Binding-site contacts:
Ligand atom PA contacts residue ARG116 of chain 1.A at 3.1 Å.
Ligand atom O2A contacts residue LYS73 of chain 1.A at 3.4 Å (salt-bridge).
Ligand atom O5' contacts residue TYR217 of chain 1.A at 3.3 Å.
Ligand atom O6 contacts residue ARG55 of chain 1.A at 2.4 Å (salt-bridge).
Ligand atom O6 contacts residue LYS121 of chain 1.A at 3.6 Å.
Ligand atom C5' contacts residue ARG116 of chain 1.A at 2.8 Å.
Ligand atom C3' contacts residue TYR217 of chain 1.A at 3.6 Å (hydrophobic).
Ligand atom PB contacts residue ASP218 of chain 1.A at 2.9 Å.
Ligand atom O2A contacts residue ASP218 of chain 1.A at 3.2 Å.
Ligand atom C6 contacts residue LYS121 of chain 1.A at 3.3 Å.
Ligand atom N2 contacts residue LYS121 of chain 1.A at 3.4 Å (salt-bridge).
Ligand atom O2B contacts residue LYS50 of chain 1.A at 3.2 Å (salt-bridge).
Ligand atom N1 contacts residue LYS121 of chain 1.A at 2.8 Å (salt-bridge).
Ligand atom O1B contacts residue ASN209 of chain 1.A at 2.3 Å (h-bond).
Ligand atom PG contacts residue LYS50 of chain 1.A at 3.3 Å.
Ligand atom O5' contacts residue ARG116 of chain 1.A at 2.6 Å (salt-bridge).
Ligand atom O3G contacts residue ASP218 of chain 1.A at 3.1 Å (salt-bridge).
Ligand atom C5 contacts residue ARG55 of chain 1.A at 3.5 Å.
Ligand atom PG contacts residue ASP218 of chain 1.A at 3.5 Å.
Ligand atom O4' contacts residue CYS53 of chain 1.A at 3.0 Å (h-bond).
Ligand atom O2A contacts residue ARG116 of chain 1.A at 2.6 Å (salt-bridge).
Ligand atom O1B contacts residue ASP208 of chain 1.A at 3.4 Å (salt-bridge).
Ligand atom PB contacts residue ASN209 of chain 1.A at 3.3 Å.
Ligand atom O3A contacts residue ASP218 of chain 1.A at 3.0 Å (salt-bridge).
Ligand atom C2' contacts residue TYR217 of chain 1.A at 3.6 Å (hydrophobic).
Ligand atom N2 contacts residue THR123 of chain 1.A at 3.5 Å.
Ligand atom N3B contacts residue ASP218 of chain 1.A at 2.4 Å (salt-bridge).
Ligand atom N2 contacts residue THR120 of chain 1.A at 2.5 Å (h-bond).
Ligand atom O1A contacts residue LYS50 of chain 1.A at 2.1 Å (salt-bridge).
Ligand atom C2 contacts residue LYS121 of chain 1.A at 3.1 Å.
Ligand atom C6 contacts residue ARG55 of chain 1.A at 3.5 Å.
Ligand atom N1 contacts residue THR120 of chain 1.A at 2.5 Å (h-bond).
Ligand atom C4' contacts residue CYS53 of chain 1.A at 3.5 Å (hydrophobic).
Ligand atom C2 contacts residue THR120 of chain 1.A at 3.0 Å.
Ligand atom O3G contacts residue LYS73 of chain 1.A at 3.0 Å (salt-bridge).
Ligand atom O3G contacts residue LYS50 of chain 1.A at 3.4 Å (salt-bridge).
Ligand atom N7 contacts residue ARG55 of chain 1.A at 2.8 Å (salt-bridge).
Ligand atom O3A contacts residue ASN209 of chain 1.A at 3.3 Å (h-bond).
Ligand atom O1G contacts residue LYS50 of chain 1.A at 2.2 Å (salt-bridge).
Ligand atom O1B contacts residue ASP218 of chain 1.A at 2.9 Å (salt-bridge).

A protein and the small-molecule ligand that binds it are described below.
Small molecule (SMILES): Nc1nc2c(ncn2[C@@H]2O[C@H](CO[P](=O)(O)O[P](=O)(O)NP(=O)(O)O)[C@@H](O)[C@H]2O)c(=O)[nH]1

Sequence of chain 1.A:
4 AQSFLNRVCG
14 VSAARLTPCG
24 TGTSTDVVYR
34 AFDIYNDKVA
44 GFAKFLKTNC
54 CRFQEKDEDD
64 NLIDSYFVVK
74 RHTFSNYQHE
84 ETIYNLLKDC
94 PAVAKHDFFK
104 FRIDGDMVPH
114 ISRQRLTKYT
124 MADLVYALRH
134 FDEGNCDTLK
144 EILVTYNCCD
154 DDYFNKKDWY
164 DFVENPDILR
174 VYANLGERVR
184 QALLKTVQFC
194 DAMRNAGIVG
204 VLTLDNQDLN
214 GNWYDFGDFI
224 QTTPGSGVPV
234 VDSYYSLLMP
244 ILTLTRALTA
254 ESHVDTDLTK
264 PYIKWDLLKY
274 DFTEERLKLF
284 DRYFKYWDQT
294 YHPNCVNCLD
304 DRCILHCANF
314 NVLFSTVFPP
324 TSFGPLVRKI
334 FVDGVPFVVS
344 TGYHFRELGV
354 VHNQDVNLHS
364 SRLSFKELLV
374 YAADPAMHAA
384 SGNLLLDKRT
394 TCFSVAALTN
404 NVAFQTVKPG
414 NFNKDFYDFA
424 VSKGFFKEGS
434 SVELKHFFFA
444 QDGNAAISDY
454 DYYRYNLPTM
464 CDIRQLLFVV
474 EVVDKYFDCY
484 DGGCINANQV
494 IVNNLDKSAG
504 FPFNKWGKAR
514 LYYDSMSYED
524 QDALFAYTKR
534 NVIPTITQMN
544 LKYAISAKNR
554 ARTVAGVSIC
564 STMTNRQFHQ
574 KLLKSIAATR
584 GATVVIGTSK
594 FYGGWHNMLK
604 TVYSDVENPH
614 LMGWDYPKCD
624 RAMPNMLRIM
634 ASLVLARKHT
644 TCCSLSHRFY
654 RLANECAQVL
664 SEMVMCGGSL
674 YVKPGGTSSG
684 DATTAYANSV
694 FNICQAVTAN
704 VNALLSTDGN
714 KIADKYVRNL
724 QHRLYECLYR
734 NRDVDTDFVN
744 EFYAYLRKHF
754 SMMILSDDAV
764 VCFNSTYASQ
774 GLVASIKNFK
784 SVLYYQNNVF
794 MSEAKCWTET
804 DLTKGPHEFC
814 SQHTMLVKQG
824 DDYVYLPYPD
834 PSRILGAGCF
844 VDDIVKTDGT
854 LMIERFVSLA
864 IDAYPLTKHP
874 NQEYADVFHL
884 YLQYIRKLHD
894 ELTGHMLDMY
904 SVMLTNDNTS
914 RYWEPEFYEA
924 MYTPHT